Sequence of chain 1.B:
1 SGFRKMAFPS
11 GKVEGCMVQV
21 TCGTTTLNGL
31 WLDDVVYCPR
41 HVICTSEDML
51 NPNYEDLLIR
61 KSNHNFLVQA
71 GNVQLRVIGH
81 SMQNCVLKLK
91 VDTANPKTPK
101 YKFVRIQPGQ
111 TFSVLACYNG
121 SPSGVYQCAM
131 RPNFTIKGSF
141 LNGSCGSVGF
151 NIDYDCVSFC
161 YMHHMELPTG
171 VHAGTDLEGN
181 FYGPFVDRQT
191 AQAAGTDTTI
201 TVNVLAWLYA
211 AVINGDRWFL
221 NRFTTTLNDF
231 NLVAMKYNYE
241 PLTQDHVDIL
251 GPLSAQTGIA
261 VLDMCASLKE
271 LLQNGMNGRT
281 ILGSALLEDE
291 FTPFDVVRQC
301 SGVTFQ

A small-molecule ligand and the protein it binds are described below.
Small molecule (SMILES): CO[C@H]1C[C@@H](C(=O)N[C@H](CO)C[C@@H]2CCNC2=O)N(C(=O)[C@@H](NC(=O)OC(C)(C)C)C(C)C)C1

Sequence of chain 1.A:
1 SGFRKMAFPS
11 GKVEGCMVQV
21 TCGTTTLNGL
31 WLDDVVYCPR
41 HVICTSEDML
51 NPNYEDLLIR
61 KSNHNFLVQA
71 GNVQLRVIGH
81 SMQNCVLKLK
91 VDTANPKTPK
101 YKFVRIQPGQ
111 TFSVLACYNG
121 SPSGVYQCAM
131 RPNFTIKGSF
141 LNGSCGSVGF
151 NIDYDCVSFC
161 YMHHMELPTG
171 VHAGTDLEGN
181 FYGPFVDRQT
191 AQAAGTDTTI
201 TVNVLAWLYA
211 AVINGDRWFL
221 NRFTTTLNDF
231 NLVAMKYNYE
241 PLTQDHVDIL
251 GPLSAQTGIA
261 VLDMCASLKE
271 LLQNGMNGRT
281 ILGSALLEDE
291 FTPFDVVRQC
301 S

Binding-site contacts:
Ligand atom O4 contacts residue GLY143 of chain 1.A at 3.2 Å (h-bond).
Ligand atom C2 contacts residue MET165 of chain 1.A at 3.6 Å (hydrophobic).
Ligand atom O7 contacts residue GLU166 of chain 1.A at 3.5 Å (salt-bridge).
Ligand atom O3 contacts residue HIS172 of chain 1.A at 3.6 Å.
Ligand atom C20 contacts residue MET165 of chain 1.A at 3.6 Å (hydrophobic).
Ligand atom C20 contacts residue GLN192 of chain 1.A at 3.5 Å.
Ligand atom O4 contacts residue CYS145 of chain 1.A at 2.7 Å (h-bond).
Ligand atom C16 contacts residue GLU166 of chain 1.A at 3.8 Å.
Ligand atom N2 contacts residue GLU166 of chain 1.A at 3.2 Å (salt-bridge).
Ligand atom C6 contacts residue CYS145 of chain 1.A at 2.7 Å (hydrophobic).
Ligand atom O1 contacts residue GLN189 of chain 1.A at 3.0 Å (h-bond).
Ligand atom C4 contacts residue MET165 of chain 1.A at 3.6 Å (hydrophobic).
Ligand atom N3 contacts residue MET165 of chain 1.A at 3.8 Å.
Ligand atom C11 contacts residue GLU166 of chain 1.A at 3.6 Å.
Ligand atom N2 contacts residue PHE140 of chain 1.A at 3.4 Å (h-bond).
Ligand atom C2 contacts residue GLN189 of chain 1.A at 3.8 Å.
Ligand atom C19 contacts residue GLN192 of chain 1.A at 3.6 Å.
Ligand atom C4 contacts residue HIS164 of chain 1.A at 3.4 Å.
Ligand atom O4 contacts residue SER144 of chain 1.A at 3.4 Å (h-bond).
Ligand atom N1 contacts residue HIS164 of chain 1.A at 3.0 Å (h-bond).
Ligand atom C9 contacts residue ASN142 of chain 1.A at 3.4 Å.
Ligand atom C19 contacts residue PRO168 of chain 1.A at 3.6 Å (hydrophobic).
Ligand atom C3 contacts residue HIS41 of chain 1.A at 3.8 Å.
Ligand atom O3 contacts residue HIS163 of chain 1.A at 2.7 Å (h-bond).
Ligand atom O3 contacts residue GLU166 of chain 1.A at 3.6 Å.
Ligand atom O5 contacts residue MET165 of chain 1.A at 3.5 Å.
Ligand atom C10 contacts residue ASN142 of chain 1.A at 3.7 Å.
Ligand atom C5 contacts residue HIS164 of chain 1.A at 3.7 Å.
Ligand atom C20 contacts residue THR190 of chain 1.A at 3.4 Å.
Ligand atom O5 contacts residue GLU166 of chain 1.A at 2.9 Å (salt-bridge).
Ligand atom C15 contacts residue GLU166 of chain 1.A at 3.8 Å.
Ligand atom C7 contacts residue CYS145 of chain 1.A at 3.2 Å (hydrophobic).
Ligand atom O6 contacts residue GLN189 of chain 1.A at 3.3 Å.
Ligand atom C20 contacts residue ARG188 of chain 1.A at 3.5 Å.
Ligand atom N1 contacts residue CYS145 of chain 1.A at 3.0 Å (h-bond).
Ligand atom N4 contacts residue GLU166 of chain 1.A at 2.9 Å (salt-bridge).
Ligand atom C12 contacts residue CYS145 of chain 1.A at 1.8 Å (hydrophobic).
Ligand atom C13 contacts residue GLN189 of chain 1.A at 3.5 Å.
Ligand atom C11 contacts residue HIS163 of chain 1.A at 3.8 Å.
Ligand atom O3 contacts residue PHE140 of chain 1.A at 3.5 Å.